Binding-site contacts:
Ligand atom C5 contacts residue TRP358 of chain 6.A at 4.4 Å (hydrophobic).
Ligand atom C5 contacts residue ASN66 of chain 6.A at 3.7 Å.
Ligand atom C6 contacts residue TRP358 of chain 6.A at 4.0 Å (hydrophobic).
Ligand atom C7 contacts residue ASN66 of chain 6.A at 3.4 Å.
Ligand atom O5 contacts residue ASN66 of chain 6.A at 2.4 Å (h-bond).
Ligand atom C4 contacts residue ASN66 of chain 6.A at 4.0 Å.
Ligand atom O5 contacts residue TRP358 of chain 6.A at 3.7 Å.
Ligand atom C3 contacts residue ASN66 of chain 6.A at 3.7 Å.
Ligand atom C1 contacts residue TRP358 of chain 6.A at 4.3 Å (hydrophobic).
Ligand atom C4 contacts residue TRP358 of chain 6.A at 4.1 Å (hydrophobic).
Ligand atom C8 contacts residue ASN66 of chain 6.A at 4.5 Å.
Ligand atom C2 contacts residue TRP358 of chain 6.A at 4.3 Å (hydrophobic).
Ligand atom C2 contacts residue ASN66 of chain 6.A at 2.2 Å.
Ligand atom C1 contacts residue ASN66 of chain 6.A at 1.4 Å.
Ligand atom N2 contacts residue ASN66 of chain 6.A at 2.7 Å (h-bond).
Ligand atom O6 contacts residue TRP358 of chain 6.A at 3.9 Å.
Ligand atom O7 contacts residue ASN66 of chain 6.A at 3.7 Å.

Sequence of chain 6.A:
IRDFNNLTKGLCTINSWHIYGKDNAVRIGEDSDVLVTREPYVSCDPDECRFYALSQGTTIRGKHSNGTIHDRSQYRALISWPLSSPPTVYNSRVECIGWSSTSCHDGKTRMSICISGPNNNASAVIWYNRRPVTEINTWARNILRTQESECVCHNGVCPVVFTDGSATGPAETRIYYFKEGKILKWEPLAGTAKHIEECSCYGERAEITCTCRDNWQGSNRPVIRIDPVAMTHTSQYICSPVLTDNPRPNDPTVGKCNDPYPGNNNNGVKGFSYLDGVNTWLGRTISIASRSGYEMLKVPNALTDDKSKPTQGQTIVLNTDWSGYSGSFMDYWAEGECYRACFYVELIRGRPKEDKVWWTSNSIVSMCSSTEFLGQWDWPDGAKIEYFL

This protein binds this small molecule.
Small molecule (SMILES): CC(=O)N[C@@H]1[C@@H](O)[C@H](O)[C@@H](CO)O[C@H]1O